Sequence of chain 1.A:
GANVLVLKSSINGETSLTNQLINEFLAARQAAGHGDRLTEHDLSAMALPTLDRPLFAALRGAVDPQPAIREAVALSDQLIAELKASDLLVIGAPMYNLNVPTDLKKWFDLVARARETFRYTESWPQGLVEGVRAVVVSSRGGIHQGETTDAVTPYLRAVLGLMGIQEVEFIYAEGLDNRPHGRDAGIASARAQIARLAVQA

Binding-site contacts:
Ligand atom C3 contacts residue PHE65 of chain 1.A at 3.8 Å (hydrophobic).
Ligand atom C10 contacts residue TYR129 of chain 1.A at 3.7 Å (hydrophobic).
Ligand atom C12 contacts residue TYR129 of chain 1.A at 3.8 Å (hydrophobic).
Ligand atom C16 contacts residue FMN1 of chain 1.N at 3.6 Å.
Ligand atom C1 contacts residue ALA121 of chain 1.A at 3.1 Å (hydrophobic).
Ligand atom C19 contacts residue PHE65 of chain 1.A at 3.9 Å (hydrophobic).
Ligand atom C15 contacts residue FMN1 of chain 1.N at 3.6 Å.
Ligand atom C17 contacts residue FMN1 of chain 1.N at 3.3 Å.
Ligand atom N2 contacts residue ASP186 of chain 1.D at 2.7 Å (salt-bridge).
Ligand atom C18 contacts residue FMN1 of chain 1.N at 3.3 Å.
Ligand atom N2 contacts residue TYR129 of chain 1.A at 3.6 Å.
Ligand atom C18 contacts residue PHE127 of chain 1.A at 3.4 Å (hydrophobic).
Ligand atom C2 contacts residue PHE65 of chain 1.A at 3.7 Å (hydrophobic).
Ligand atom C3 contacts residue ARG69 of chain 1.A at 3.5 Å.
Ligand atom C11 contacts residue ASP186 of chain 1.D at 3.1 Å.
Ligand atom C8 contacts residue FMN1 of chain 1.N at 3.5 Å.
Ligand atom C9 contacts residue ASP186 of chain 1.D at 3.5 Å.
Ligand atom C9 contacts residue TYR129 of chain 1.A at 4.0 Å (hydrophobic).
Ligand atom C7 contacts residue FMN1 of chain 1.N at 3.5 Å.
Ligand atom C3 contacts residue ALA123 of chain 1.A at 3.9 Å (hydrophobic).
Ligand atom C4 contacts residue ARG69 of chain 1.A at 3.5 Å.
Ligand atom C11 contacts residue FMN1 of chain 1.N at 3.8 Å.
Ligand atom C13 contacts residue FMN1 of chain 1.N at 4.0 Å.
Ligand atom C13 contacts residue PHE65 of chain 1.A at 3.7 Å (hydrophobic).
Ligand atom C14 contacts residue PHE65 of chain 1.A at 3.9 Å (hydrophobic).
Ligand atom N1 contacts residue FMN1 of chain 1.N at 3.4 Å.
Ligand atom C10 contacts residue FMN1 of chain 1.N at 3.7 Å.
Ligand atom S1 contacts residue PHE65 of chain 1.A at 4.0 Å.
Ligand atom C11 contacts residue TYR129 of chain 1.A at 3.7 Å (hydrophobic).
Ligand atom C1 contacts residue ASP118 of chain 1.A at 3.3 Å.
Ligand atom C19 contacts residue ALA121 of chain 1.A at 4.0 Å (hydrophobic).
Ligand atom N2 contacts residue FMN1 of chain 1.N at 3.6 Å (h-bond).
Ligand atom C4 contacts residue ALA123 of chain 1.A at 3.5 Å (hydrophobic).
Ligand atom S1 contacts residue LEU68 of chain 1.A at 3.9 Å.
Ligand atom C10 contacts residue ASP186 of chain 1.D at 3.7 Å.
Ligand atom C16 contacts residue ASP186 of chain 1.D at 3.6 Å.
Ligand atom C14 contacts residue FMN1 of chain 1.N at 3.6 Å.
Ligand atom S1 contacts residue ARG122 of chain 1.A at 3.7 Å.
Ligand atom C5 contacts residue ALA123 of chain 1.A at 3.5 Å (hydrophobic).
Ligand atom C9 contacts residue FMN1 of chain 1.N at 3.4 Å.

This small molecule binds to this protein.
Small molecule (SMILES): CSc1cccc(Nc2c3cccc-3[nH]c3ccccc23)c1

Sequence of chain 1.D:
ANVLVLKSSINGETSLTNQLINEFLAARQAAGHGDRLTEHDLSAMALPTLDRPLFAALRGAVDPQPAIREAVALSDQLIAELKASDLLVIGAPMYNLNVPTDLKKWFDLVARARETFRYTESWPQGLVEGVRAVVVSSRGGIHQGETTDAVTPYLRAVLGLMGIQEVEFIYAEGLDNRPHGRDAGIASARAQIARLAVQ